Binding-site contacts:
Ligand atom N12 contacts residue GLU218 of chain 4.B at 3.7 Å.
Ligand atom C03 contacts residue LEU217 of chain 4.B at 3.9 Å (hydrophobic).
Ligand atom N10 contacts residue PRO208 of chain 4.B at 3.8 Å.
Ligand atom N07 contacts residue LYS262 of chain 4.B at 3.9 Å.
Ligand atom C04 contacts residue LEU217 of chain 4.B at 4.1 Å (hydrophobic).
Ligand atom S05 contacts residue PHE206 of chain 4.B at 3.3 Å (h-bond).
Ligand atom N12 contacts residue LEU217 of chain 4.B at 3.8 Å.
Ligand atom C11 contacts residue ILE214 of chain 4.B at 3.7 Å (hydrophobic).
Ligand atom C06 contacts residue PRO208 of chain 4.B at 4.0 Å (hydrophobic).
Ligand atom C09 contacts residue PRO208 of chain 4.B at 3.6 Å (hydrophobic).
Ligand atom C02 contacts residue LEU217 of chain 4.B at 4.5 Å (hydrophobic).
Ligand atom N12 contacts residue ILE214 of chain 4.B at 4.1 Å.
Ligand atom N12 contacts residue PRO208 of chain 4.B at 4.1 Å.
Ligand atom C03 contacts residue PHE206 of chain 4.B at 4.4 Å (hydrophobic).
Ligand atom C08 contacts residue LEU217 of chain 4.B at 4.0 Å (hydrophobic).
Ligand atom C01 contacts residue LEU217 of chain 4.B at 3.9 Å (hydrophobic).
Ligand atom C08 contacts residue PRO208 of chain 4.B at 3.8 Å (hydrophobic).
Ligand atom C01 contacts residue LYS259 of chain 4.B at 4.3 Å.
Ligand atom C01 contacts residue ALA258 of chain 4.B at 3.4 Å (hydrophobic).
Ligand atom C01 contacts residue LYS262 of chain 4.B at 4.1 Å.
Ligand atom C03 contacts residue LYS262 of chain 4.B at 4.1 Å.
Ligand atom C11 contacts residue PRO208 of chain 4.B at 4.1 Å (hydrophobic).
Ligand atom N07 contacts residue LEU217 of chain 4.B at 3.5 Å.
Ligand atom S05 contacts residue PRO208 of chain 4.B at 3.4 Å.
Ligand atom C06 contacts residue LEU217 of chain 4.B at 3.5 Å (hydrophobic).
Ligand atom C11 contacts residue GLU218 of chain 4.B at 3.1 Å.
Ligand atom C04 contacts residue PHE206 of chain 4.B at 3.1 Å (hydrophobic).
Ligand atom N10 contacts residue ILE214 of chain 4.B at 4.2 Å.
Ligand atom C02 contacts residue LYS262 of chain 4.B at 3.4 Å.
Ligand atom N10 contacts residue GLU218 of chain 4.B at 3.8 Å.
Ligand atom S05 contacts residue LYS207 of chain 4.B at 4.5 Å.
Ligand atom S05 contacts residue LEU217 of chain 4.B at 3.9 Å.

Sequence of chain 4.B:
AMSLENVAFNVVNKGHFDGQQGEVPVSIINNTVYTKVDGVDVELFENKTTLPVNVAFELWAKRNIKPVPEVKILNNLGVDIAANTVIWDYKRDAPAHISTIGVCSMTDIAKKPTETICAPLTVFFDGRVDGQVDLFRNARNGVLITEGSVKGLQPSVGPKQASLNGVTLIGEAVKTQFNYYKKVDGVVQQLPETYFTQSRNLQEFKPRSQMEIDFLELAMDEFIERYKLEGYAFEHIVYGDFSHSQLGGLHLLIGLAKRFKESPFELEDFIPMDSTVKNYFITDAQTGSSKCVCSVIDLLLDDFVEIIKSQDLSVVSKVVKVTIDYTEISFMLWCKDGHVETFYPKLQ

A small-molecule ligand and the protein it binds are described below.
Small molecule (SMILES): CCc1csc(-c2cnc[nH]2)n1